A small-molecule ligand and the protein it binds are described below.
Small molecule (SMILES): CC(=O)N[C@H]1[C@H](O[C@H]2[C@H](O)[C@@H](NC(C)=O)CO[C@@H]2CO)O[C@H](CO)[C@@H](O)[C@@H]1O

Sequence of chain 1.A:
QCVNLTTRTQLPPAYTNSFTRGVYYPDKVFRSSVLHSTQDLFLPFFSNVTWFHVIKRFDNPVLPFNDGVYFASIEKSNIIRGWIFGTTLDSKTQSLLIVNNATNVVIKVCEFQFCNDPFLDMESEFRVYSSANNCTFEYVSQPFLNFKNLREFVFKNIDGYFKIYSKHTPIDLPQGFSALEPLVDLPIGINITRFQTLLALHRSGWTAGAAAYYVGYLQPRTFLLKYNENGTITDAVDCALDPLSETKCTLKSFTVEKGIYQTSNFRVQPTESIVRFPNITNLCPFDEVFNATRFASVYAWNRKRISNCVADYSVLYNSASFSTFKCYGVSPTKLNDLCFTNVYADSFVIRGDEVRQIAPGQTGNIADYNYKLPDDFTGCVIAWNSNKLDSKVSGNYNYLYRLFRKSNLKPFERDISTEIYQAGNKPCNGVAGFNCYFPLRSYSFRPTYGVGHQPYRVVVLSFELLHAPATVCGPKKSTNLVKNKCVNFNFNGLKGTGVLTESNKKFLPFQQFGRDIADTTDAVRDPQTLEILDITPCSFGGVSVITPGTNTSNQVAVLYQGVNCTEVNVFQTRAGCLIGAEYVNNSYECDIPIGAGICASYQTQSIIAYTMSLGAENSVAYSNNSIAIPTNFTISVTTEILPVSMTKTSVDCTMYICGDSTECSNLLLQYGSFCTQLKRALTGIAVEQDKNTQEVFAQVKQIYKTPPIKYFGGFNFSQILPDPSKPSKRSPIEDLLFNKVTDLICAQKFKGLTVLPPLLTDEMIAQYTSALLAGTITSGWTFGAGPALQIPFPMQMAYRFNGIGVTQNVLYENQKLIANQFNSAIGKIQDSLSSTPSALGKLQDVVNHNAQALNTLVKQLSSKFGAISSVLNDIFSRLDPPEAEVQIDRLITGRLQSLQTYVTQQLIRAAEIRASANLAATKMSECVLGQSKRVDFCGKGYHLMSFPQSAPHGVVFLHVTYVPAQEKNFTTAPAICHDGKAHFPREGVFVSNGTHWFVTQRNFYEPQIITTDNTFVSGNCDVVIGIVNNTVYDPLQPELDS

Sequence of chain 1.B:
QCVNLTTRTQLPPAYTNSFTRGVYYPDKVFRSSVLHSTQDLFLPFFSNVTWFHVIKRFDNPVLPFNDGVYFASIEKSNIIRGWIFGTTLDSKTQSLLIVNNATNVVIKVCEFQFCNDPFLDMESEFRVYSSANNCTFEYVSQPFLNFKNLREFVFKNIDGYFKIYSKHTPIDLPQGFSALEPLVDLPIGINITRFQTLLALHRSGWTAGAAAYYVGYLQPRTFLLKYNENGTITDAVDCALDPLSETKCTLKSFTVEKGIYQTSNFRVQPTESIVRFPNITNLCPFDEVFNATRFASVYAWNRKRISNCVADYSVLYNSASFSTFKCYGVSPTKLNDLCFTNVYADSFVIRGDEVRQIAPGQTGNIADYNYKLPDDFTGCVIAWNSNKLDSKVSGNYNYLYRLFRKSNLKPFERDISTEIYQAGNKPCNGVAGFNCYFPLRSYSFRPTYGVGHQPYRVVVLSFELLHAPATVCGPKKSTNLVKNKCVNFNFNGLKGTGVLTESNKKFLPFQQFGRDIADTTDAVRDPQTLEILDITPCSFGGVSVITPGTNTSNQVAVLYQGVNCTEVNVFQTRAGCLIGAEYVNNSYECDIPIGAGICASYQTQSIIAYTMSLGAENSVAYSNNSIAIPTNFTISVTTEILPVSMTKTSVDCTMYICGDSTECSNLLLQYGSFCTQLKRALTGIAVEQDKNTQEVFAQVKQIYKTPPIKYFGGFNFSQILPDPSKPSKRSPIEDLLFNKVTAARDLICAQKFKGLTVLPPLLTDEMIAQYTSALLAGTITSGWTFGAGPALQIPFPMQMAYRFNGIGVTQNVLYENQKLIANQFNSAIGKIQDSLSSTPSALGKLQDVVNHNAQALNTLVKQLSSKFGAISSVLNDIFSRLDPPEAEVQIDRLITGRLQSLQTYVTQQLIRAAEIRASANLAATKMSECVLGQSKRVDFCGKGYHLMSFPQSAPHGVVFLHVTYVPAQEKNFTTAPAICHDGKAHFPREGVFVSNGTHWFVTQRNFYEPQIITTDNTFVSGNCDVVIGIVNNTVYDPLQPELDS

Binding-site contacts:
Ligand atom C1 contacts residue TYR780 of chain 1.B at 4.3 Å (hydrophobic).
Ligand atom O5 contacts residue TYR780 of chain 1.B at 3.9 Å.
Ligand atom O5 contacts residue ASN693 of chain 1.A at 2.4 Å (h-bond).
Ligand atom C3 contacts residue ASN693 of chain 1.A at 3.8 Å.
Ligand atom O7 contacts residue ASN693 of chain 1.A at 3.1 Å (h-bond).
Ligand atom C5 contacts residue ASN693 of chain 1.A at 3.7 Å.
Ligand atom C5 contacts residue TYR780 of chain 1.B at 3.5 Å (hydrophobic).
Ligand atom C2 contacts residue ASN693 of chain 1.A at 2.5 Å.
Ligand atom C7 contacts residue ASN693 of chain 1.A at 3.1 Å.
Ligand atom C6 contacts residue TYR780 of chain 1.B at 3.6 Å (hydrophobic).
Ligand atom N2 contacts residue ASN693 of chain 1.A at 2.9 Å (h-bond).
Ligand atom C8 contacts residue TYR780 of chain 1.B at 3.9 Å (hydrophobic).
Ligand atom C4 contacts residue ASN693 of chain 1.A at 4.2 Å.
Ligand atom C8 contacts residue ASN693 of chain 1.A at 4.3 Å.
Ligand atom C8 contacts residue SER692 of chain 1.A at 4.2 Å.
Ligand atom C1 contacts residue ASN693 of chain 1.A at 1.4 Å.